Binding-site contacts:
Ligand atom C7 contacts residue LEU45 of chain 1.A at 3.1 Å (hydrophobic).
Ligand atom C1 contacts residue ARG122 of chain 1.A at 3.7 Å.
Ligand atom C34 contacts residue ILE158 of chain 1.A at 3.7 Å (hydrophobic).
Ligand atom C8 contacts residue LEU45 of chain 1.A at 3.3 Å (hydrophobic).
Ligand atom S20 contacts residue PHE136 of chain 1.A at 3.6 Å.
Ligand atom O5 contacts residue ARG125 of chain 1.A at 3.2 Å (salt-bridge).
Ligand atom S3 contacts residue ARG125 of chain 1.A at 3.6 Å.
Ligand atom C16 contacts residue MET123 of chain 1.A at 3.6 Å (hydrophobic).
Ligand atom CL3 contacts residue ILE158 of chain 1.A at 3.7 Å.
Ligand atom C27 contacts residue ILE158 of chain 1.A at 3.5 Å (hydrophobic).
Ligand atom O5 contacts residue LEU45 of chain 1.A at 3.2 Å (h-bond).
Ligand atom C11 contacts residue MET123 of chain 1.A at 3.6 Å (hydrophobic).
Ligand atom C13 contacts residue PHE135 of chain 1.A at 3.5 Å (hydrophobic).
Ligand atom C10 contacts residue MET123 of chain 1.A at 3.7 Å (hydrophobic).
Ligand atom CL3 contacts residue VAL134 of chain 1.A at 3.5 Å.
Ligand atom O5 contacts residue CYS43 of chain 1.A at 3.2 Å (h-bond).
Ligand atom C16 contacts residue PHE136 of chain 1.A at 3.4 Å (hydrophobic).
Ligand atom O22 contacts residue CYS78 of chain 1.A at 3.4 Å.
Ligand atom C26 contacts residue MET116 of chain 1.A at 3.7 Å (hydrophobic).
Ligand atom C10 contacts residue ALA126 of chain 1.A at 3.7 Å (hydrophobic).
Ligand atom C11 contacts residue ALA126 of chain 1.A at 3.3 Å (hydrophobic).
Ligand atom O4 contacts residue ARG125 of chain 1.A at 3.1 Å (salt-bridge).
Ligand atom C16 contacts residue PHE135 of chain 1.A at 3.7 Å (hydrophobic).
Ligand atom C34 contacts residue PHE159 of chain 1.A at 3.7 Å (hydrophobic).
Ligand atom C33 contacts residue ILE158 of chain 1.A at 3.4 Å (hydrophobic).
Ligand atom C33 contacts residue PHE159 of chain 1.A at 3.2 Å (hydrophobic).
Ligand atom C6 contacts residue LEU45 of chain 1.A at 3.7 Å (hydrophobic).
Ligand atom C24 contacts residue LEU82 of chain 1.A at 3.7 Å (hydrophobic).
Ligand atom C31 contacts residue PHE146 of chain 1.A at 3.7 Å (hydrophobic).
Ligand atom C35 contacts residue VAL134 of chain 1.A at 3.6 Å (hydrophobic).
Ligand atom N17 contacts residue MET123 of chain 1.A at 3.6 Å.
Ligand atom O14 contacts residue HIS81 of chain 1.A at 3.5 Å.
Ligand atom C26 contacts residue ILE158 of chain 1.A at 3.4 Å (hydrophobic).
Ligand atom C2 contacts residue GLN44 of chain 1.A at 3.3 Å.
Ligand atom C10 contacts residue PHE135 of chain 1.A at 3.5 Å (hydrophobic).
Ligand atom C24 contacts residue MET123 of chain 1.A at 3.4 Å (hydrophobic).
Ligand atom O4 contacts residue ARG122 of chain 1.A at 3.4 Å (salt-bridge).
Ligand atom C12 contacts residue PHE135 of chain 1.A at 3.3 Å (hydrophobic).
Ligand atom C7 contacts residue GLN44 of chain 1.A at 3.1 Å.
Ligand atom N15 contacts residue PHE135 of chain 1.A at 2.7 Å (h-bond).

Sequence of chain 1.A:
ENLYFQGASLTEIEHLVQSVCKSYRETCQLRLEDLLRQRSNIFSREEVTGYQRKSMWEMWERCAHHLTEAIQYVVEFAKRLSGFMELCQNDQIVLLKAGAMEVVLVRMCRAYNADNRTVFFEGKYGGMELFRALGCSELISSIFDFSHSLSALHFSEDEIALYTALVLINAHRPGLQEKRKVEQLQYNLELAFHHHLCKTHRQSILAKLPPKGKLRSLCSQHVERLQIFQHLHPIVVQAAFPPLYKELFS

The protein below binds the small molecule below.
Small molecule (SMILES): CCS(=O)(=O)c1ccc(CC(=O)Nc2nc(-c3cccc(Cl)c3)c(C(=O)c3ccccc3Cl)s2)cc1